Sequence of chain 1.A:
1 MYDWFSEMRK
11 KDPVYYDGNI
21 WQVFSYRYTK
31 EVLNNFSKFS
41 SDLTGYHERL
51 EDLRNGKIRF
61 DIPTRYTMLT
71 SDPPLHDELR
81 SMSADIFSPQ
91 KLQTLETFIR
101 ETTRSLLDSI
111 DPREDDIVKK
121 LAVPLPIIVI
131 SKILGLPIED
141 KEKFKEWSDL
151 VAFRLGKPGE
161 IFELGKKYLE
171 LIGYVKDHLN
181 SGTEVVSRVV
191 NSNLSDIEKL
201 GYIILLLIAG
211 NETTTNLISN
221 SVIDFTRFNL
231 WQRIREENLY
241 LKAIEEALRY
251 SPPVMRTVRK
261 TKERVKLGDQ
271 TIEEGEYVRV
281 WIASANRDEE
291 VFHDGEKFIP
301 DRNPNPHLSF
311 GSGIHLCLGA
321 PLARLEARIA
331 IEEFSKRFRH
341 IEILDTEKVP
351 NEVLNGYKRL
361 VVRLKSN

A small-molecule ligand and the protein it binds are described below.
Small molecule (SMILES): Brc1ccc(-c2c[nH]cn2)cc1

Binding-site contacts:
Ligand atom C11 contacts residue LEU354 of chain 1.A at 4.5 Å (hydrophobic).
Ligand atom C8 contacts residue VAL254 of chain 1.A at 4.4 Å (hydrophobic).
Ligand atom N1 contacts residue CYS317 of chain 1.A at 4.1 Å.
Ligand atom C2 contacts residue GLY210 of chain 1.A at 3.7 Å.
Ligand atom C5 contacts residue THR213 of chain 1.A at 4.5 Å.
Ligand atom C6 contacts residue THR213 of chain 1.A at 4.2 Å.
Ligand atom N1 contacts residue HEM1 of chain 1.B at 1.9 Å.
Ligand atom C7 contacts residue VAL254 of chain 1.A at 4.2 Å (hydrophobic).
Ligand atom C11 contacts residue ILE161 of chain 1.A at 4.2 Å (hydrophobic).
Ligand atom N3 contacts residue GLY210 of chain 1.A at 4.1 Å.
Ligand atom N1 contacts residue ALA209 of chain 1.A at 4.5 Å.
Ligand atom C9 contacts residue ILE161 of chain 1.A at 3.9 Å (hydrophobic).
Ligand atom C11 contacts residue THR213 of chain 1.A at 4.0 Å.
Ligand atom C10 contacts residue LEU354 of chain 1.A at 4.1 Å (hydrophobic).
Ligand atom BR contacts residue VAL353 of chain 1.A at 3.8 Å.
Ligand atom C6 contacts residue VAL254 of chain 1.A at 4.3 Å (hydrophobic).
Ligand atom N1 contacts residue THR213 of chain 1.A at 4.5 Å.
Ligand atom C11 contacts residue VAL151 of chain 1.A at 3.9 Å (hydrophobic).
Ligand atom C5 contacts residue HEM1 of chain 1.B at 2.9 Å.
Ligand atom BR contacts residue PHE153 of chain 1.A at 3.8 Å.
Ligand atom C2 contacts residue ALA209 of chain 1.A at 3.2 Å (hydrophobic).
Ligand atom N3 contacts residue ALA209 of chain 1.A at 2.6 Å (h-bond).
Ligand atom C2 contacts residue HEM1 of chain 1.B at 2.8 Å.
Ligand atom C8 contacts residue ILE161 of chain 1.A at 4.2 Å (hydrophobic).
Ligand atom BR contacts residue ALA152 of chain 1.A at 3.9 Å.
Ligand atom C11 contacts residue ALA209 of chain 1.A at 4.0 Å (hydrophobic).
Ligand atom N3 contacts residue HEM1 of chain 1.B at 3.9 Å.
Ligand atom C10 contacts residue ILE161 of chain 1.A at 4.2 Å (hydrophobic).
Ligand atom C4 contacts residue HEM1 of chain 1.B at 4.0 Å.
Ligand atom C4 contacts residue THR213 of chain 1.A at 3.9 Å.
Ligand atom C4 contacts residue ALA209 of chain 1.A at 3.8 Å (hydrophobic).
Ligand atom N3 contacts residue THR213 of chain 1.A at 3.8 Å.
Ligand atom C10 contacts residue VAL151 of chain 1.A at 3.7 Å (hydrophobic).
Ligand atom C2 contacts residue THR213 of chain 1.A at 3.8 Å.
Ligand atom BR contacts residue ILE161 of chain 1.A at 3.7 Å.
Ligand atom C6 contacts residue ALA209 of chain 1.A at 4.4 Å (hydrophobic).